Binding-site contacts:
Ligand atom CA contacts residue ARG185 of chain 1.A at 3.6 Å.
Ligand atom O contacts residue ARG398 of chain 1.A at 3.1 Å (salt-bridge).
Ligand atom CD2 contacts residue ARG185 of chain 1.A at 3.7 Å.
Ligand atom CG2 contacts residue PHE186 of chain 1.A at 3.8 Å (hydrophobic).
Ligand atom O contacts residue MET395 of chain 1.A at 3.5 Å.
Ligand atom CD1 contacts residue ARG185 of chain 1.A at 3.9 Å.
Ligand atom CB contacts residue MET395 of chain 1.A at 3.9 Å (hydrophobic).
Ligand atom CD2 contacts residue ARG185 of chain 1.A at 3.8 Å.
Ligand atom C contacts residue ARG185 of chain 1.A at 3.7 Å.
Ligand atom O contacts residue ARG185 of chain 1.A at 2.9 Å (salt-bridge).
Ligand atom CG2 contacts residue ARG185 of chain 1.A at 3.8 Å.
Ligand atom O contacts residue LEU266 of chain 1.A at 3.6 Å.
Ligand atom C contacts residue MET395 of chain 1.A at 3.7 Å (hydrophobic).
Ligand atom CG contacts residue PRO396 of chain 1.A at 3.4 Å (hydrophobic).
Ligand atom CB contacts residue ARG185 of chain 1.A at 3.3 Å.
Ligand atom O contacts residue MET395 of chain 1.A at 3.2 Å.
Ligand atom C contacts residue LEU266 of chain 1.A at 3.8 Å (hydrophobic).
Ligand atom CD1 contacts residue MET395 of chain 1.A at 3.4 Å (hydrophobic).
Ligand atom CD2 contacts residue THR183 of chain 1.A at 3.9 Å.
Ligand atom CE contacts residue PRO396 of chain 1.A at 3.7 Å (hydrophobic).
Ligand atom CD2 contacts residue ARG187 of chain 1.A at 3.7 Å.
Ligand atom CD2 contacts residue PRO261 of chain 1.A at 3.7 Å (hydrophobic).
Ligand atom CD2 contacts residue PHE186 of chain 1.A at 3.7 Å (hydrophobic).
Ligand atom N contacts residue ARG185 of chain 1.A at 2.8 Å (salt-bridge).
Ligand atom CH3 contacts residue ARG398 of chain 1.A at 3.6 Å.
Ligand atom CN contacts residue GLN265 of chain 1.A at 3.9 Å.
Ligand atom CD contacts residue PRO396 of chain 1.A at 3.7 Å (hydrophobic).
Ligand atom CD2 contacts residue LEU266 of chain 1.A at 3.5 Å (hydrophobic).
Ligand atom CE contacts residue ARG398 of chain 1.A at 3.9 Å.
Ligand atom CB contacts residue ARG185 of chain 1.A at 3.3 Å.
Ligand atom CD2 contacts residue LEU188 of chain 1.A at 3.9 Å (hydrophobic).
Ligand atom N contacts residue LEU266 of chain 1.A at 3.9 Å.
Ligand atom CD1 contacts residue PHE186 of chain 1.A at 3.7 Å (hydrophobic).
Ligand atom O contacts residue ARG185 of chain 1.A at 3.3 Å.
Ligand atom CG1 contacts residue PHE186 of chain 1.A at 3.5 Å (hydrophobic).
Ligand atom CG contacts residue ARG185 of chain 1.A at 3.9 Å.
Ligand atom CD2 contacts residue MET165 of chain 1.A at 3.6 Å (hydrophobic).
Ligand atom CA contacts residue ARG185 of chain 1.A at 3.7 Å.
Ligand atom O contacts residue VAL397 of chain 1.A at 3.6 Å.
Ligand atom CA contacts residue MET395 of chain 1.A at 4.0 Å (hydrophobic).

Sequence of chain 1.A:
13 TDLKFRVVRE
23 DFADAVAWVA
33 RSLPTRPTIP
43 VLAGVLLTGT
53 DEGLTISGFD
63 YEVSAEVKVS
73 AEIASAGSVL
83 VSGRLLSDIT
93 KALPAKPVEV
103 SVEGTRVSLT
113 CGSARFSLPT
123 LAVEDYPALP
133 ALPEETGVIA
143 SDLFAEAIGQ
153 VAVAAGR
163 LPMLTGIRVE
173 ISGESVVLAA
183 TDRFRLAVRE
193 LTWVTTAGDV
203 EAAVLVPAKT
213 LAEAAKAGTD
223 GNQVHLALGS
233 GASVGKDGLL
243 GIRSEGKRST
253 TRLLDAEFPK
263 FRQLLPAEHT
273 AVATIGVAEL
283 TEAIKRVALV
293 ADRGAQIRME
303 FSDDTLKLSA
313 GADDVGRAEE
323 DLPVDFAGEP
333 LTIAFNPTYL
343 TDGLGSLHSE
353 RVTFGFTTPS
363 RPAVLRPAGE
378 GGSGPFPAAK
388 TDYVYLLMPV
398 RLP

The protein below binds the small molecule below.
Small molecule (SMILES): CC(=O)N(C)[C@H](C(=O)N1C[C@H](C)C[C@H]1C(=O)N(C)[C@@H]1C(=O)N[C@@H](CC(C)C)C(=O)N2C[C@H](C)C[C@H]2C(=O)N[C@@H](CC(C)C)C(=O)N(C)[C@@H](C(C)C)C(=O)N2CCC[C@H]2C(=O)N(C)[C@H](CC(C)C)C(=O)NCC(=O)O[C@@H]1C)C(C)C